A small-molecule ligand and the protein it binds are described below.
Small molecule (SMILES): N[C@@H](Cc1nnc[nH]1)C(=O)O

Sequence of chain 4.A:
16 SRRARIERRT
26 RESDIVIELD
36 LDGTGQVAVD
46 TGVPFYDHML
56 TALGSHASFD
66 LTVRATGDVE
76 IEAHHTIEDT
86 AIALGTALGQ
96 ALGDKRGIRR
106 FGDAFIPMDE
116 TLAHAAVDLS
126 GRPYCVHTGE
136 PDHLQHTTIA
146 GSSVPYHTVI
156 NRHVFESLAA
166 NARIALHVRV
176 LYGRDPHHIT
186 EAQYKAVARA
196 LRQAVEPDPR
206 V

Sequence of chain 8.A:
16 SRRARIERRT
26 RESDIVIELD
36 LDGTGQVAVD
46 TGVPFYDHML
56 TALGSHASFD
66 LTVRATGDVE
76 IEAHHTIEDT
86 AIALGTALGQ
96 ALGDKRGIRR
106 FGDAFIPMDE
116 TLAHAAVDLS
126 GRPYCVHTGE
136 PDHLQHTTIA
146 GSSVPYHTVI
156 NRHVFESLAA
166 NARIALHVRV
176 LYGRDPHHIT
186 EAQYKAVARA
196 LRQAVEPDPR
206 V

Sequence of chain 23.A:
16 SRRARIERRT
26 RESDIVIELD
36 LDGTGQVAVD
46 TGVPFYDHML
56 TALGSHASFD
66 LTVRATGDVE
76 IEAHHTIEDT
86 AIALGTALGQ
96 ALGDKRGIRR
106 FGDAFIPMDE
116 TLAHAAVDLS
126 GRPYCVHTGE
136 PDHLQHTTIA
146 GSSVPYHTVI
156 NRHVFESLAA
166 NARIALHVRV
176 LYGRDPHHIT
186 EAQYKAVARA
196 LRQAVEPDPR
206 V

Binding-site contacts:
Ligand atom C1 contacts residue HIS79 of chain 23.A at 3.1 Å.
Ligand atom O9 contacts residue ARG127 of chain 4.A at 3.0 Å (salt-bridge).
Ligand atom C4 contacts residue GLU83 of chain 23.A at 3.4 Å.
Ligand atom N2 contacts residue GLU83 of chain 23.A at 3.1 Å (salt-bridge).
Ligand atom C5 contacts residue ARG127 of chain 4.A at 3.5 Å.
Ligand atom N11 contacts residue MN1 of chain 8.C at 2.2 Å.
Ligand atom N6 contacts residue ASP84 of chain 23.A at 4.1 Å.
Ligand atom N11 contacts residue HIS80 of chain 23.A at 3.0 Å (h-bond).
Ligand atom N2 contacts residue HIS183 of chain 8.A at 3.5 Å (h-bond).
Ligand atom C1 contacts residue HIS182 of chain 8.A at 3.5 Å.
Ligand atom C4 contacts residue ARG127 of chain 4.A at 3.3 Å.
Ligand atom N6 contacts residue GLU27 of chain 23.A at 4.3 Å.
Ligand atom C1 contacts residue GLU186 of chain 8.A at 4.0 Å.
Ligand atom O9 contacts residue MET113 of chain 8.A at 4.3 Å.
Ligand atom C1 contacts residue MET113 of chain 8.A at 3.5 Å (hydrophobic).
Ligand atom C3 contacts residue MN1 of chain 8.C at 4.3 Å.
Ligand atom N2 contacts residue MET113 of chain 8.A at 3.5 Å.
Ligand atom N6 contacts residue HIS80 of chain 23.A at 4.0 Å.
Ligand atom C3 contacts residue GLU83 of chain 23.A at 3.5 Å.
Ligand atom N10 contacts residue HIS80 of chain 23.A at 3.4 Å (h-bond).
Ligand atom N2 contacts residue HIS80 of chain 23.A at 4.3 Å.
Ligand atom C3 contacts residue MET113 of chain 8.A at 3.5 Å (hydrophobic).
Ligand atom C1 contacts residue MN1 of chain 23.B at 3.2 Å.
Ligand atom N10 contacts residue GLU186 of chain 8.A at 3.9 Å.
Ligand atom C4 contacts residue MET113 of chain 8.A at 4.3 Å (hydrophobic).
Ligand atom N11 contacts residue HIS182 of chain 8.A at 3.1 Å (h-bond).
Ligand atom C3 contacts residue MN1 of chain 23.B at 3.4 Å.
Ligand atom C1 contacts residue GLU83 of chain 23.A at 4.1 Å.
Ligand atom C1 contacts residue HIS80 of chain 23.A at 3.7 Å.
Ligand atom N10 contacts residue MN1 of chain 8.C at 3.1 Å.
Ligand atom C4 contacts residue MN1 of chain 23.B at 3.9 Å.
Ligand atom C3 contacts residue HIS80 of chain 23.A at 4.2 Å.
Ligand atom N2 contacts residue HIS79 of chain 23.A at 3.1 Å (h-bond).
Ligand atom C1 contacts residue MN1 of chain 8.C at 3.3 Å.
Ligand atom C1 contacts residue HIS183 of chain 8.A at 3.7 Å.
Ligand atom C7 contacts residue ARG127 of chain 4.A at 3.7 Å.
Ligand atom N11 contacts residue MET113 of chain 8.A at 3.5 Å.
Ligand atom N2 contacts residue MN1 of chain 23.B at 2.3 Å.
Ligand atom N11 contacts residue GLU186 of chain 8.A at 3.1 Å (salt-bridge).
Ligand atom N10 contacts residue MET113 of chain 8.A at 3.5 Å.